Sequence of chain 1.B:
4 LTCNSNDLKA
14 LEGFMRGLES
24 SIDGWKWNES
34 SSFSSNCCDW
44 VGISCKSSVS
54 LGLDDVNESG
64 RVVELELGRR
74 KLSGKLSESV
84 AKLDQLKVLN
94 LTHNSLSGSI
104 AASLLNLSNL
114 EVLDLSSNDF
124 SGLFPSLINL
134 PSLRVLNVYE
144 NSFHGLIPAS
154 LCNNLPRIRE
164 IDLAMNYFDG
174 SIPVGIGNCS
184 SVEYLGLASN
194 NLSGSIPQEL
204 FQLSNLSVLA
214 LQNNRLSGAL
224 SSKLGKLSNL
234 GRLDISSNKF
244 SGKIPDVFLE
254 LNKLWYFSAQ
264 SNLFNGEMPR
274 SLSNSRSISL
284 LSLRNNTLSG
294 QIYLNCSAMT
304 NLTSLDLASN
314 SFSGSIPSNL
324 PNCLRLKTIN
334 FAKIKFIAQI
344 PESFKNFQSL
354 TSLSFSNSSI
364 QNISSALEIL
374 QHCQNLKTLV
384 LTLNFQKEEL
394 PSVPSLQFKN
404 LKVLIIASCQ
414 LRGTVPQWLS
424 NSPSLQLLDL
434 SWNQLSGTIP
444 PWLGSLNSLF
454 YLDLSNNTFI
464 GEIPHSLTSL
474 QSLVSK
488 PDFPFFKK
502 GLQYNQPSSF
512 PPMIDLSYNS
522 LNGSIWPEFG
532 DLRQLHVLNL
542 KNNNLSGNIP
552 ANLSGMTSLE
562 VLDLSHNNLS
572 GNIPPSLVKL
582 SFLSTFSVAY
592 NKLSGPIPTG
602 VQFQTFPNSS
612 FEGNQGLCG

A small-molecule ligand and the protein it binds are described below.
Small molecule (SMILES): CC(=O)N[C@@H]1[C@@H](O)[C@H](O)[C@@H](CO)O[C@H]1O

Binding-site contacts:
Ligand atom C2 contacts residue ASP117 of chain 1.B at 3.7 Å.
Ligand atom C5 contacts residue THR95 of chain 1.B at 4.1 Å.
Ligand atom C1 contacts residue ASP117 of chain 1.B at 3.9 Å.
Ligand atom C5 contacts residue ARG72 of chain 1.B at 4.1 Å.
Ligand atom C7 contacts residue VAL115 of chain 1.B at 4.1 Å (hydrophobic).
Ligand atom O5 contacts residue THR95 of chain 1.B at 3.9 Å.
Ligand atom C2 contacts residue ASN93 of chain 1.B at 2.3 Å.
Ligand atom C1 contacts residue ASN93 of chain 1.B at 1.4 Å.
Ligand atom N2 contacts residue ASN93 of chain 1.B at 2.9 Å (h-bond).
Ligand atom C6 contacts residue ARG72 of chain 1.B at 3.7 Å.
Ligand atom O6 contacts residue THR95 of chain 1.B at 4.2 Å.
Ligand atom O7 contacts residue ASP117 of chain 1.B at 4.5 Å.
Ligand atom C3 contacts residue ASN93 of chain 1.B at 3.7 Å.
Ligand atom O7 contacts residue VAL115 of chain 1.B at 4.1 Å.
Ligand atom C8 contacts residue ASP117 of chain 1.B at 3.0 Å.
Ligand atom C8 contacts residue VAL138 of chain 1.B at 3.9 Å (hydrophobic).
Ligand atom C4 contacts residue ASN93 of chain 1.B at 4.1 Å.
Ligand atom N2 contacts residue ASP117 of chain 1.B at 2.5 Å (salt-bridge).
Ligand atom O6 contacts residue ARG72 of chain 1.B at 3.1 Å (salt-bridge).
Ligand atom C7 contacts residue ASP117 of chain 1.B at 3.2 Å.
Ligand atom C3 contacts residue ASP117 of chain 1.B at 4.3 Å.
Ligand atom O6 contacts residue GLY71 of chain 1.B at 4.2 Å.
Ligand atom C1 contacts residue THR95 of chain 1.B at 3.7 Å.
Ligand atom O5 contacts residue ASN93 of chain 1.B at 2.4 Å (h-bond).
Ligand atom C7 contacts residue ASN93 of chain 1.B at 3.6 Å.
Ligand atom C8 contacts residue VAL115 of chain 1.B at 3.6 Å (hydrophobic).
Ligand atom O7 contacts residue ASN93 of chain 1.B at 4.0 Å.
Ligand atom C5 contacts residue ASN93 of chain 1.B at 3.7 Å.